Sequence of chain 51.A:
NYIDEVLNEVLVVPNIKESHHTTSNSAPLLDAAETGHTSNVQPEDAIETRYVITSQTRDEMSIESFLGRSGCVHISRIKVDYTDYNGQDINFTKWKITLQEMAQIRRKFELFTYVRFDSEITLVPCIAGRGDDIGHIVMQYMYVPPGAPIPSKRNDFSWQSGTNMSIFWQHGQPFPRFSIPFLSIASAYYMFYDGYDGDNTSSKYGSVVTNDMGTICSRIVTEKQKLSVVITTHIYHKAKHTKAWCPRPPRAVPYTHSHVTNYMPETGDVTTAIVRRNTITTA

The small molecule below binds the protein below.
Small molecule (SMILES): Cc1cc(CCCOc2c(Cl)cc(C3=NCCO3)cc2Cl)on1

Binding-site contacts:
Ligand atom C3B contacts residue ILE125 of chain 51.A at 4.3 Å (hydrophobic).
Ligand atom O1A contacts residue ILE239 of chain 51.A at 4.3 Å.
Ligand atom C3 contacts residue LEU103 of chain 51.A at 4.3 Å (hydrophobic).
Ligand atom CL1 contacts residue ILE239 of chain 51.A at 4.0 Å.
Ligand atom C4A contacts residue MET146 of chain 51.A at 4.0 Å (hydrophobic).
Ligand atom C4A contacts residue TYR145 of chain 51.A at 3.7 Å (hydrophobic).
Ligand atom C5A contacts residue LEU127 of chain 51.A at 3.8 Å (hydrophobic).
Ligand atom N2 contacts residue ASN215 of chain 51.A at 4.0 Å.
Ligand atom N3A contacts residue TYR147 of chain 51.A at 4.1 Å.
Ligand atom CL2 contacts residue TYR147 of chain 51.A at 2.4 Å.
Ligand atom C2C contacts residue ILE101 of chain 51.A at 4.2 Å (hydrophobic).
Ligand atom C1B contacts residue ILE125 of chain 51.A at 3.6 Å (hydrophobic).
Ligand atom C4 contacts residue LEU103 of chain 51.A at 3.6 Å (hydrophobic).
Ligand atom C2B contacts residue ILE125 of chain 51.A at 4.1 Å (hydrophobic).
Ligand atom C2B contacts residue ILE184 of chain 51.A at 4.1 Å (hydrophobic).
Ligand atom N3A contacts residue PHE182 of chain 51.A at 4.1 Å.
Ligand atom C2C contacts residue MET217 of chain 51.A at 3.9 Å (hydrophobic).
Ligand atom C3C contacts residue ILE101 of chain 51.A at 3.8 Å (hydrophobic).
Ligand atom C5 contacts residue MET217 of chain 51.A at 3.8 Å (hydrophobic).
Ligand atom C2B contacts residue TYR147 of chain 51.A at 3.4 Å (hydrophobic).
Ligand atom CL1 contacts residue ILE125 of chain 51.A at 3.7 Å.
Ligand atom C4B contacts residue ILE220 of chain 51.A at 4.2 Å (hydrophobic).
Ligand atom N3A contacts residue ILE220 of chain 51.A at 4.3 Å.
Ligand atom C5A contacts residue TYR145 of chain 51.A at 3.7 Å (hydrophobic).
Ligand atom C3B contacts residue TYR147 of chain 51.A at 3.3 Å (hydrophobic).
Ligand atom C2A contacts residue PHE182 of chain 51.A at 4.1 Å (hydrophobic).
Ligand atom CL2 contacts residue ILE184 of chain 51.A at 4.2 Å.
Ligand atom O1A contacts residue LEU127 of chain 51.A at 4.1 Å.
Ligand atom C6B contacts residue ILE125 of chain 51.A at 3.3 Å (hydrophobic).
Ligand atom C5B contacts residue ILE220 of chain 51.A at 4.3 Å (hydrophobic).
Ligand atom C31 contacts residue LEU103 of chain 51.A at 4.1 Å (hydrophobic).
Ligand atom C31 contacts residue MET195 of chain 51.A at 3.9 Å (hydrophobic).
Ligand atom O1 contacts residue MET217 of chain 51.A at 2.7 Å (h-bond).
Ligand atom N2 contacts residue MET217 of chain 51.A at 3.1 Å (h-bond).
Ligand atom C4B contacts residue ILE125 of chain 51.A at 4.0 Å (hydrophobic).
Ligand atom C2A contacts residue ILE220 of chain 51.A at 4.1 Å (hydrophobic).
Ligand atom O1B contacts residue ILE125 of chain 51.A at 4.1 Å.
Ligand atom CL2 contacts residue LEU187 of chain 51.A at 3.9 Å.
Ligand atom C5B contacts residue ILE125 of chain 51.A at 3.5 Å (hydrophobic).
Ligand atom C3 contacts residue MET217 of chain 51.A at 4.2 Å (hydrophobic).